The protein below binds the small molecule below.
Small molecule (SMILES): CC(=O)N[C@@H]1[C@@H](O)[C@H](O)[C@@H](CO)O[C@H]1O

Sequence of chain 44.C:
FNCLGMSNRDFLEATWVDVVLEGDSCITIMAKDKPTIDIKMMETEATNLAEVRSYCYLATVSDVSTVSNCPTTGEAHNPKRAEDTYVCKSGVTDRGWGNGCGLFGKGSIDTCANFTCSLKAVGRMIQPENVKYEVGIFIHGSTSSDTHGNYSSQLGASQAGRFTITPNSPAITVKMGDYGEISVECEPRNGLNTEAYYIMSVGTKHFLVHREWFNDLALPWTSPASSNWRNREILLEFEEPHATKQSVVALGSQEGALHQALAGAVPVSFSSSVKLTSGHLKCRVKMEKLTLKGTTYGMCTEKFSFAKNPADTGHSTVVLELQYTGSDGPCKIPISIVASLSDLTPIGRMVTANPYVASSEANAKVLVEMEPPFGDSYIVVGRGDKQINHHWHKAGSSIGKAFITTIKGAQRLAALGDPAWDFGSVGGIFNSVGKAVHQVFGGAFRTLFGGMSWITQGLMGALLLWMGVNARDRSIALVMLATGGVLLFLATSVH

Binding-site contacts:
Ligand atom N2 contacts residue ASN118 of chain 44.C at 2.9 Å (h-bond).
Ligand atom C5 contacts residue THR89 of chain 44.C at 4.4 Å.
Ligand atom C4 contacts residue ASN118 of chain 44.C at 4.2 Å.
Ligand atom C2 contacts residue SER66 of chain 44.C at 4.5 Å.
Ligand atom O5 contacts residue ASN118 of chain 44.C at 2.4 Å (h-bond).
Ligand atom O7 contacts residue SER66 of chain 44.C at 3.0 Å (h-bond).
Ligand atom C7 contacts residue ASN118 of chain 44.C at 3.5 Å.
Ligand atom C1 contacts residue THR120 of chain 44.C at 4.3 Å.
Ligand atom C8 contacts residue ASP67 of chain 44.C at 3.9 Å.
Ligand atom O7 contacts residue ASN118 of chain 44.C at 4.0 Å.
Ligand atom C6 contacts residue THR89 of chain 44.C at 4.4 Å.
Ligand atom C7 contacts residue TYR90 of chain 44.C at 4.5 Å (hydrophobic).
Ligand atom C5 contacts residue THR120 of chain 44.C at 3.8 Å.
Ligand atom C8 contacts residue TYR90 of chain 44.C at 3.5 Å (hydrophobic).
Ligand atom C4 contacts residue THR120 of chain 44.C at 4.4 Å.
Ligand atom C1 contacts residue ASN118 of chain 44.C at 1.5 Å.
Ligand atom C6 contacts residue THR120 of chain 44.C at 3.4 Å.
Ligand atom N2 contacts residue TYR90 of chain 44.C at 4.3 Å.
Ligand atom C1 contacts residue THR89 of chain 44.C at 4.1 Å.
Ligand atom C5 contacts residue ASN118 of chain 44.C at 3.7 Å.
Ligand atom O5 contacts residue THR89 of chain 44.C at 4.2 Å.
Ligand atom O5 contacts residue THR120 of chain 44.C at 3.2 Å (h-bond).
Ligand atom C8 contacts residue ASN118 of chain 44.C at 4.2 Å.
Ligand atom C8 contacts residue SER66 of chain 44.C at 4.0 Å.
Ligand atom O6 contacts residue THR89 of chain 44.C at 4.0 Å.
Ligand atom N2 contacts residue SER66 of chain 44.C at 4.3 Å.
Ligand atom C3 contacts residue ASN118 of chain 44.C at 3.8 Å.
Ligand atom C2 contacts residue ASN118 of chain 44.C at 2.5 Å.
Ligand atom C7 contacts residue SER66 of chain 44.C at 3.5 Å.